A small-molecule ligand and the protein it binds are described below.
Small molecule (SMILES): Nc1ncnc2c1ncn2[C@@H]1O[C@H](CO[P](=O)(O)O[P](=O)(O)NP(=O)(O)O)[C@@H](O)[C@H]1O

Binding-site contacts:
Ligand atom O1G contacts residue LYS177 of chain 1.L at 3.5 Å (salt-bridge).
Ligand atom O5' contacts residue GLY176 of chain 1.L at 3.3 Å.
Ligand atom PG contacts residue MG1 of chain 1.OA at 3.4 Å.
Ligand atom C4' contacts residue GLN174 of chain 1.L at 3.6 Å.
Ligand atom O1G contacts residue ARG173 of chain 1.L at 3.2 Å.
Ligand atom C5' contacts residue GLN174 of chain 1.L at 3.4 Å.
Ligand atom O2B contacts residue MG1 of chain 1.OA at 2.2 Å.
Ligand atom O2B contacts residue LYS177 of chain 1.L at 3.5 Å.
Ligand atom N9 contacts residue GLN434 of chain 1.L at 3.3 Å (h-bond).
Ligand atom C8 contacts residue ALA179 of chain 1.L at 3.6 Å (hydrophobic).
Ligand atom O4' contacts residue PHE359 of chain 1.L at 3.4 Å.
Ligand atom N1 contacts residue ARG364 of chain 1.L at 3.4 Å.
Ligand atom C4 contacts residue GLN434 of chain 1.L at 3.5 Å.
Ligand atom N3B contacts residue GLN174 of chain 1.L at 3.3 Å (h-bond).
Ligand atom PG contacts residue GLN174 of chain 1.L at 3.6 Å.
Ligand atom N6 contacts residue GLN432 of chain 1.L at 3.1 Å (h-bond).
Ligand atom O3A contacts residue LYS177 of chain 1.L at 2.8 Å (salt-bridge).
Ligand atom O1B contacts residue GLN174 of chain 1.L at 3.3 Å (h-bond).
Ligand atom N7 contacts residue ALA179 of chain 1.L at 3.4 Å.
Ligand atom C8 contacts residue GLN434 of chain 1.L at 3.5 Å.
Ligand atom O1B contacts residue THR175 of chain 1.L at 3.2 Å (h-bond).
Ligand atom O2B contacts residue THR178 of chain 1.L at 2.9 Å (h-bond).
Ligand atom O2' contacts residue GLN434 of chain 1.L at 2.9 Å (h-bond).
Ligand atom O2' contacts residue ASP365 of chain 1.O at 3.1 Å (salt-bridge).
Ligand atom C6 contacts residue ARG364 of chain 1.L at 3.6 Å.
Ligand atom O1G contacts residue GLU330 of chain 1.L at 3.5 Å (salt-bridge).
Ligand atom N3B contacts residue MG1 of chain 1.OA at 3.6 Å.
Ligand atom O3G contacts residue GLN174 of chain 1.L at 2.9 Å (h-bond).
Ligand atom PB contacts residue MG1 of chain 1.OA at 3.4 Å.
Ligand atom O1A contacts residue LYS177 of chain 1.L at 3.5 Å (salt-bridge).
Ligand atom O1A contacts residue ALA179 of chain 1.L at 2.9 Å (h-bond).
Ligand atom O1A contacts residue THR178 of chain 1.L at 3.1 Å (h-bond).
Ligand atom O3A contacts residue GLY176 of chain 1.L at 2.8 Å (h-bond).
Ligand atom PA contacts residue GLY176 of chain 1.L at 3.6 Å.
Ligand atom O1G contacts residue GLN174 of chain 1.L at 3.0 Å (h-bond).
Ligand atom PB contacts residue LYS177 of chain 1.L at 3.4 Å.
Ligand atom O1A contacts residue GLY176 of chain 1.L at 3.4 Å.
Ligand atom O1B contacts residue LYS177 of chain 1.L at 3.2 Å.
Ligand atom C2' contacts residue GLN434 of chain 1.L at 3.3 Å.
Ligand atom O2G contacts residue MG1 of chain 1.OA at 2.2 Å.

Sequence of chain 1.O:
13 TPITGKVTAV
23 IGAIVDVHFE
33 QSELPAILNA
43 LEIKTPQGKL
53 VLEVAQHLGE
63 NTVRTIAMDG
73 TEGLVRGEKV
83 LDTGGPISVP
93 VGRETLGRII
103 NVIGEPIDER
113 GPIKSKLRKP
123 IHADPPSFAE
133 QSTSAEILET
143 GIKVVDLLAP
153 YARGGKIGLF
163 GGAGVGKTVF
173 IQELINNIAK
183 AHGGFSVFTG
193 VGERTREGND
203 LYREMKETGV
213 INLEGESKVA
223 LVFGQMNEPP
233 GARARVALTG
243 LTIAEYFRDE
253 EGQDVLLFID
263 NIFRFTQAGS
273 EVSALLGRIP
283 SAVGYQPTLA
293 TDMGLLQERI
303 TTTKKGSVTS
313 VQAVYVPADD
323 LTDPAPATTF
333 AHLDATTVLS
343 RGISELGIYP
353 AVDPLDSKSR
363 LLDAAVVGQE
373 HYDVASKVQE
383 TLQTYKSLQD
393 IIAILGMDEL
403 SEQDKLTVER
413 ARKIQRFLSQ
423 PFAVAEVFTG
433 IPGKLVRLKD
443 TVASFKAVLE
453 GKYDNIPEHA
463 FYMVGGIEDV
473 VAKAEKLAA

Sequence of chain 1.L:
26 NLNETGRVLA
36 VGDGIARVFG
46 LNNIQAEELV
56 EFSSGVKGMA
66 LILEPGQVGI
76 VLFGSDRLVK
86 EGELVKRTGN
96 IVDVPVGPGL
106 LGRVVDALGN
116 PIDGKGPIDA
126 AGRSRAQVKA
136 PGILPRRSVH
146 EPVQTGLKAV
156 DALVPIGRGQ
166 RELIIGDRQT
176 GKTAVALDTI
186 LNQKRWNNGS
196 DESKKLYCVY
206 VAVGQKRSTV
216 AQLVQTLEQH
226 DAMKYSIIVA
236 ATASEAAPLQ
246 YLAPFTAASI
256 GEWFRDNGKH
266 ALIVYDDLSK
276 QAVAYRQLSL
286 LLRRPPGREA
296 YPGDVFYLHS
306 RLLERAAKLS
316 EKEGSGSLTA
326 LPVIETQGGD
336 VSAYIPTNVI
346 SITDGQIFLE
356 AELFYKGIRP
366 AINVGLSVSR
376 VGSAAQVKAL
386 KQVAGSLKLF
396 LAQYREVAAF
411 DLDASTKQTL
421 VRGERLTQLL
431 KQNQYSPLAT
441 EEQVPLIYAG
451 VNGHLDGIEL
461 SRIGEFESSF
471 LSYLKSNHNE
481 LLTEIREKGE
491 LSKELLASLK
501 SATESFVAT